Sequence of chain 2.A:
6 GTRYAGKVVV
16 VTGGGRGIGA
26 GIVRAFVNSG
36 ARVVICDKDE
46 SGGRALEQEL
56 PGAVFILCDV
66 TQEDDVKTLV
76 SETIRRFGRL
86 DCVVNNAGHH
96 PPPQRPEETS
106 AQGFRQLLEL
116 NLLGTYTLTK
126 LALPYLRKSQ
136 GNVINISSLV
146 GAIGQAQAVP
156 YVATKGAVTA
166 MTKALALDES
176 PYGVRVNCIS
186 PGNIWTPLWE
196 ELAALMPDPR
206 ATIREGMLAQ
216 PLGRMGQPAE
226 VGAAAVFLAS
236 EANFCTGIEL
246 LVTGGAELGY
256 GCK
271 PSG

Binding-site contacts:
Ligand atom C9 contacts residue SER46 of chain 2.A at 4.3 Å.
Ligand atom O2 contacts residue GLY47 of chain 2.A at 4.3 Å.
Ligand atom C10 contacts residue GLY47 of chain 2.A at 3.4 Å.
Ligand atom C14 contacts residue GLY47 of chain 2.A at 3.9 Å.
Ligand atom C13 contacts residue GLY47 of chain 2.A at 3.8 Å.
Ligand atom F contacts residue GLY47 of chain 2.A at 4.4 Å.
Ligand atom C7 contacts residue SER46 of chain 2.A at 3.8 Å.
Ligand atom C17 contacts residue ARG29 of chain 2.A at 3.7 Å.
Ligand atom C14 contacts residue SER46 of chain 2.A at 4.1 Å.
Ligand atom C12 contacts residue GLY20 of chain 2.A at 4.2 Å.
Ligand atom C5 contacts residue ALA50 of chain 2.A at 4.2 Å (hydrophobic).
Ligand atom C7 contacts residue ALA50 of chain 2.A at 3.8 Å (hydrophobic).
Ligand atom C8 contacts residue ALA50 of chain 2.A at 4.2 Å (hydrophobic).
Ligand atom C17 contacts residue GLU54 of chain 2.A at 4.5 Å.
Ligand atom C8 contacts residue SER46 of chain 2.A at 4.4 Å.
Ligand atom C8 contacts residue GLY47 of chain 2.A at 4.5 Å.
Ligand atom C11 contacts residue GLY47 of chain 2.A at 3.3 Å.
Ligand atom C6 contacts residue ALA50 of chain 2.A at 3.7 Å (hydrophobic).
Ligand atom C11 contacts residue GLY20 of chain 2.A at 3.5 Å.
Ligand atom C10 contacts residue GLY20 of chain 2.A at 4.3 Å.
Ligand atom C13 contacts residue SER46 of chain 2.A at 3.8 Å.
Ligand atom C12 contacts residue ARG21 of chain 2.A at 3.9 Å.
Ligand atom C12 contacts residue GLY47 of chain 2.A at 3.6 Å.
Ligand atom C16 contacts residue ARG29 of chain 2.A at 3.7 Å.
Ligand atom F1 contacts residue ARG29 of chain 2.A at 3.1 Å.
Ligand atom C9 contacts residue GLY47 of chain 2.A at 3.7 Å.
Ligand atom C11 contacts residue ARG21 of chain 2.A at 3.9 Å.
Ligand atom F contacts residue SER46 of chain 2.A at 3.7 Å.
Ligand atom C16 contacts residue GLU54 of chain 2.A at 4.2 Å.
Ligand atom O2 contacts residue SER46 of chain 2.A at 3.2 Å (h-bond).

This protein binds this small molecule.
Small molecule (SMILES): O=C(c1ccc(F)c(O)c1)c1cccc(-c2cccc(O)c2F)n1